Binding-site contacts:
Ligand atom CAD contacts residue THR371 of chain 1.D at 3.7 Å.
Ligand atom CAX contacts residue ALA499 of chain 1.D at 4.0 Å (hydrophobic).
Ligand atom OAF contacts residue ALA499 of chain 1.D at 4.1 Å.
Ligand atom OAG contacts residue ALA499 of chain 1.D at 3.7 Å.
Ligand atom CAC contacts residue LEU375 of chain 1.D at 4.3 Å (hydrophobic).
Ligand atom OAG contacts residue ASN500 of chain 1.D at 3.0 Å (h-bond).
Ligand atom CAQ contacts residue LEU526 of chain 1.C at 4.0 Å (hydrophobic).
Ligand atom CAV contacts residue LEU496 of chain 1.D at 4.1 Å (hydrophobic).
Ligand atom CAL contacts residue ALA499 of chain 1.D at 4.4 Å (hydrophobic).
Ligand atom OAF contacts residue TRP315 of chain 1.D at 4.4 Å.
Ligand atom CAI contacts residue LEU496 of chain 1.D at 4.0 Å (hydrophobic).
Ligand atom CAV contacts residue ASN500 of chain 1.D at 4.3 Å.
Ligand atom OAF contacts residue PHE367 of chain 1.D at 4.2 Å.
Ligand atom OAH contacts residue ALA499 of chain 1.D at 4.3 Å.
Ligand atom CAB contacts residue LEU526 of chain 1.C at 3.8 Å (hydrophobic).
Ligand atom CAK contacts residue PHE497 of chain 1.D at 3.7 Å (hydrophobic).
Ligand atom OAH contacts residue TYR316 of chain 1.D at 2.6 Å (h-bond).
Ligand atom OAF contacts residue PHE364 of chain 1.D at 3.5 Å.
Ligand atom CAY contacts residue ALA499 of chain 1.D at 4.1 Å (hydrophobic).
Ligand atom OAH contacts residue PHE364 of chain 1.D at 4.4 Å.
Ligand atom CAX contacts residue PHE364 of chain 1.D at 4.0 Å (hydrophobic).
Ligand atom CAD contacts residue LEU496 of chain 1.D at 3.9 Å (hydrophobic).
Ligand atom CAS contacts residue LEU375 of chain 1.D at 4.3 Å (hydrophobic).
Ligand atom CAQ contacts residue PHE497 of chain 1.D at 3.5 Å (hydrophobic).
Ligand atom CAU contacts residue LEU375 of chain 1.D at 4.3 Å (hydrophobic).
Ligand atom CBA contacts residue CYS525 of chain 1.C at 3.7 Å (hydrophobic).
Ligand atom CAX contacts residue TYR316 of chain 1.D at 3.7 Å (hydrophobic).
Ligand atom CAB contacts residue PHE522 of chain 1.C at 3.4 Å (hydrophobic).
Ligand atom CAE contacts residue LEU375 of chain 1.D at 3.8 Å (hydrophobic).
Ligand atom OAH contacts residue TRP315 of chain 1.D at 3.9 Å.
Ligand atom CAP contacts residue LEU526 of chain 1.C at 4.0 Å (hydrophobic).
Ligand atom CAE contacts residue LEU493 of chain 1.D at 3.7 Å (hydrophobic).
Ligand atom CAL contacts residue TYR316 of chain 1.D at 4.2 Å (hydrophobic).
Ligand atom CAI contacts residue PHE497 of chain 1.D at 4.3 Å (hydrophobic).
Ligand atom CAY contacts residue ASN500 of chain 1.D at 4.0 Å.
Ligand atom CAI contacts residue ASN500 of chain 1.D at 4.4 Å.
Ligand atom CAK contacts residue LEU503 of chain 1.D at 4.5 Å (hydrophobic).
Ligand atom CAZ contacts residue LEU496 of chain 1.D at 4.2 Å (hydrophobic).
Ligand atom CAN contacts residue CYS525 of chain 1.C at 4.2 Å (hydrophobic).
Ligand atom CAB contacts residue CYS525 of chain 1.C at 4.0 Å (hydrophobic).

This protein binds this small molecule.
Small molecule (SMILES): CC(C)CCC[C@@H](C)[C@H]1CC[C@H]2[C@@H]3CC=C4C[C@@H](OC(=O)CCC(=O)O)CC[C@]4(C)[C@H]3CC[C@]12C

Sequence of chain 1.C:
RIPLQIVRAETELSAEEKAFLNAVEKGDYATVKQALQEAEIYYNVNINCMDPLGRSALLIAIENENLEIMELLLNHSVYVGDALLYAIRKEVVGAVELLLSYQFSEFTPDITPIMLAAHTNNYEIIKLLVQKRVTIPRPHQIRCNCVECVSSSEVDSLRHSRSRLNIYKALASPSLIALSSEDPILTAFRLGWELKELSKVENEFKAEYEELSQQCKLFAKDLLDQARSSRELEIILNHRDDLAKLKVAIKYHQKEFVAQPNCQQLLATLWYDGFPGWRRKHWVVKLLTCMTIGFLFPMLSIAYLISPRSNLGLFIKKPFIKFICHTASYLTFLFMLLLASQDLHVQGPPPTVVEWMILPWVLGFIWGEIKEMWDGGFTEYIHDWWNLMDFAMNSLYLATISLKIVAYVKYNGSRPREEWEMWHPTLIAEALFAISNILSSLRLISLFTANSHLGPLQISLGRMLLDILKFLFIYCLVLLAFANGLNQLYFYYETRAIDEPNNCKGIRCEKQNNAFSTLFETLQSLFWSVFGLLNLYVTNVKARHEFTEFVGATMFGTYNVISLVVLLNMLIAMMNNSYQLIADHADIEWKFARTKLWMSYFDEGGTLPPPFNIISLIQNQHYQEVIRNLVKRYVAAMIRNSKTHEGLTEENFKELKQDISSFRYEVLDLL

Sequence of chain 1.D:
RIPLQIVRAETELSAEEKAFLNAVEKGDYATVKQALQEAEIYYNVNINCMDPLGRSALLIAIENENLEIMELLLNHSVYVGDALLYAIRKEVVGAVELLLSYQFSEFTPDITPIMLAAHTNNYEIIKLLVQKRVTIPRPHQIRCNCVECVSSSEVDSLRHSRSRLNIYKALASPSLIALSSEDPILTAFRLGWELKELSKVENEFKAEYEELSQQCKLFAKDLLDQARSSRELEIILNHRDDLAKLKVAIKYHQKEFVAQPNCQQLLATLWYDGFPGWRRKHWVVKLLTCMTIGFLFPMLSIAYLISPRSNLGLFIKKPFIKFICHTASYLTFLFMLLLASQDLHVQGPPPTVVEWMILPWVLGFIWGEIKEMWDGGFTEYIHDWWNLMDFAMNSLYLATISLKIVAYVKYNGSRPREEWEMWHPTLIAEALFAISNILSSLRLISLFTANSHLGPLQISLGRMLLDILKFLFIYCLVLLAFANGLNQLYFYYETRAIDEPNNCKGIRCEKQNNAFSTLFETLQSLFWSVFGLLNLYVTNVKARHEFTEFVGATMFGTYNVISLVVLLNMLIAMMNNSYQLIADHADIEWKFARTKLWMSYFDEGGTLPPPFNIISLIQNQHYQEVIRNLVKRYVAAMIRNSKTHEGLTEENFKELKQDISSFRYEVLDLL